Sequence of chain 1.I:
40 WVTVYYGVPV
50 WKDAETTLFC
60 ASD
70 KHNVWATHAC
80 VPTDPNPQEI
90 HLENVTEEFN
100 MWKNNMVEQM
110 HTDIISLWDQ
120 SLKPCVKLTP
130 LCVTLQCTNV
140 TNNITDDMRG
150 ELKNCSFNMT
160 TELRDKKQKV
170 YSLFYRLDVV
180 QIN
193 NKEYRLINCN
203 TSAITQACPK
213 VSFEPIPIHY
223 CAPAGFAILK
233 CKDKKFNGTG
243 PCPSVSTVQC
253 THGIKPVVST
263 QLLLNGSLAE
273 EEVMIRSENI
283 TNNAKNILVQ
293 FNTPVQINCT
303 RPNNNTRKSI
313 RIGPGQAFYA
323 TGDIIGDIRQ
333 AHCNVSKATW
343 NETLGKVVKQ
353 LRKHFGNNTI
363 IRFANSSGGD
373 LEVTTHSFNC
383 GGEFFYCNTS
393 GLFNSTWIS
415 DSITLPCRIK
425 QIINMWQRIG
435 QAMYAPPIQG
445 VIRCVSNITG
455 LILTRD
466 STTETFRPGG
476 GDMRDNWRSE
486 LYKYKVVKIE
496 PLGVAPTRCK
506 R

Binding-site contacts:
Ligand atom C5 contacts residue ASN336 of chain 1.I at 3.8 Å.
Ligand atom C1 contacts residue THR418 of chain 1.I at 4.0 Å.
Ligand atom O7 contacts residue ASN300 of chain 1.I at 4.2 Å.
Ligand atom C7 contacts residue HIS334 of chain 1.I at 3.8 Å.
Ligand atom C7 contacts residue ASN300 of chain 1.I at 4.2 Å.
Ligand atom C8 contacts residue CYS301 of chain 1.I at 4.4 Å (hydrophobic).
Ligand atom C7 contacts residue ASN336 of chain 1.I at 3.2 Å.
Ligand atom O7 contacts residue ASN336 of chain 1.I at 3.2 Å (h-bond).
Ligand atom C2 contacts residue ASN336 of chain 1.I at 2.5 Å.
Ligand atom N2 contacts residue ASN336 of chain 1.I at 2.9 Å (h-bond).
Ligand atom C1 contacts residue HIS334 of chain 1.I at 4.4 Å.
Ligand atom O5 contacts residue ASN336 of chain 1.I at 2.5 Å (h-bond).
Ligand atom C2 contacts residue HIS334 of chain 1.I at 4.0 Å.
Ligand atom O7 contacts residue ARG447 of chain 1.I at 4.3 Å.
Ligand atom N2 contacts residue HIS334 of chain 1.I at 3.0 Å (h-bond).
Ligand atom C8 contacts residue ASN300 of chain 1.I at 3.4 Å.
Ligand atom C3 contacts residue ASN336 of chain 1.I at 3.9 Å.
Ligand atom C3 contacts residue HIS334 of chain 1.I at 4.0 Å.
Ligand atom C8 contacts residue ARG447 of chain 1.I at 3.7 Å.
Ligand atom C8 contacts residue THR302 of chain 1.I at 3.7 Å.
Ligand atom O3 contacts residue HIS334 of chain 1.I at 4.3 Å.
Ligand atom C7 contacts residue ARG447 of chain 1.I at 4.2 Å.
Ligand atom C8 contacts residue HIS334 of chain 1.I at 3.8 Å.
Ligand atom C4 contacts residue ASN336 of chain 1.I at 4.3 Å.
Ligand atom O5 contacts residue THR418 of chain 1.I at 4.1 Å.
Ligand atom C1 contacts residue ASN336 of chain 1.I at 1.5 Å.
Ligand atom C8 contacts residue ASN336 of chain 1.I at 4.4 Å.

A small-molecule ligand and the protein it binds are described below.
Small molecule (SMILES): CC(=O)N[C@@H]1[C@@H](O)[C@H](O)[C@@H](CO)O[C@H]1O